Sequence of chain 1.J:
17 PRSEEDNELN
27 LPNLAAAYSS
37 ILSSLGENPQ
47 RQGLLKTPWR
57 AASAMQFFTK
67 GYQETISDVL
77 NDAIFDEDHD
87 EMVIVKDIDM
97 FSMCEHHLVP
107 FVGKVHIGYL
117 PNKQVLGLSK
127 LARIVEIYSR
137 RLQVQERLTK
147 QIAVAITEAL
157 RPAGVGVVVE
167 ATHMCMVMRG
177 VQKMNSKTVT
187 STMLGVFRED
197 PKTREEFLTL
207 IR

This small molecule binds to this protein.
Small molecule (SMILES): Nc1nc2c(ccn2[C@@H]2O[C@H](COP(=O)(O)OP(=O)(O)OP(=O)(O)O)[C@@H](O)[C@H]2O)c(=O)[nH]1

Sequence of chain 1.A:
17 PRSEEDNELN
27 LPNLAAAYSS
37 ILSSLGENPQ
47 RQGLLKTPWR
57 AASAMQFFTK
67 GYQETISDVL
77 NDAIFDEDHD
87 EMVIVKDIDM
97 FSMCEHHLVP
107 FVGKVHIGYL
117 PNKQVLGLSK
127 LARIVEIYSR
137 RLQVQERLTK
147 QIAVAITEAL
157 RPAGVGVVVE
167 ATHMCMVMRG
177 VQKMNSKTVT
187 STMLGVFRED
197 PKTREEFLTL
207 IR

Binding-site contacts:
Ligand atom O contacts residue HIS102 of chain 1.J at 3.6 Å.
Ligand atom O9 contacts residue ARG129 of chain 1.F at 2.9 Å (salt-bridge).
Ligand atom N contacts residue GLU142 of chain 1.J at 2.7 Å (salt-bridge).
Ligand atom O12 contacts residue SER125 of chain 1.F at 2.8 Å (h-bond).
Ligand atom O13 contacts residue HIS169 of chain 1.J at 3.4 Å.
Ligand atom P2 contacts residue SER125 of chain 1.F at 3.5 Å.
Ligand atom O11 contacts residue GLY123 of chain 1.F at 3.5 Å.
Ligand atom O2 contacts residue LYS126 of chain 1.F at 2.9 Å (salt-bridge).
Ligand atom C9 contacts residue SER125 of chain 1.F at 3.6 Å.
Ligand atom O13 contacts residue VAL140 of chain 1.J at 3.3 Å.
Ligand atom N3 contacts residue GLU142 of chain 1.J at 2.8 Å (salt-bridge).
Ligand atom O9 contacts residue SER125 of chain 1.F at 2.8 Å (h-bond).
Ligand atom N contacts residue LEU122 of chain 1.F at 3.3 Å (h-bond).
Ligand atom C8 contacts residue SER125 of chain 1.F at 3.2 Å.
Ligand atom N1 contacts residue GLY123 of chain 1.F at 3.5 Å.
Ligand atom O5 contacts residue ARG175 of chain 1.J at 3.4 Å (salt-bridge).
Ligand atom O4 contacts residue ARG56 of chain 1.A at 3.7 Å.
Ligand atom O3 contacts residue ARG56 of chain 1.A at 3.2 Å (salt-bridge).
Ligand atom O11 contacts residue LYS126 of chain 1.F at 3.4 Å.
Ligand atom C4 contacts residue ZN1 of chain 1.QB at 3.5 Å.
Ligand atom O13 contacts residue GLN141 of chain 1.J at 2.9 Å (h-bond).
Ligand atom O8 contacts residue ARG175 of chain 1.J at 3.0 Å (salt-bridge).
Ligand atom O7 contacts residue LYS126 of chain 1.F at 3.5 Å (salt-bridge).
Ligand atom O5 contacts residue HIS103 of chain 1.J at 2.5 Å (h-bond).
Ligand atom O8 contacts residue ARG129 of chain 1.F at 2.6 Å (salt-bridge).
Ligand atom N3 contacts residue LEU124 of chain 1.F at 3.4 Å.
Ligand atom C10 contacts residue LEU124 of chain 1.F at 3.4 Å (hydrophobic).
Ligand atom N2 contacts residue HIS102 of chain 1.J at 3.5 Å (h-bond).
Ligand atom O2 contacts residue ASN77 of chain 1.F at 2.8 Å (h-bond).
Ligand atom C contacts residue LEU124 of chain 1.F at 3.5 Å (hydrophobic).
Ligand atom O10 contacts residue SER125 of chain 1.F at 3.2 Å (h-bond).
Ligand atom O9 contacts residue LYS126 of chain 1.F at 2.8 Å (salt-bridge).
Ligand atom O13 contacts residue LEU124 of chain 1.F at 3.7 Å.
Ligand atom C contacts residue GLU142 of chain 1.J at 3.5 Å.
Ligand atom N1 contacts residue LEU124 of chain 1.F at 3.2 Å (h-bond).
Ligand atom C3 contacts residue HIS102 of chain 1.J at 3.6 Å.
Ligand atom C4 contacts residue HIS102 of chain 1.J at 3.3 Å.
Ligand atom O11 contacts residue SER125 of chain 1.F at 2.6 Å (h-bond).
Ligand atom O10 contacts residue ARG175 of chain 1.J at 3.0 Å (salt-bridge).
Ligand atom P2 contacts residue ARG129 of chain 1.F at 3.3 Å.

Sequence of chain 1.F:
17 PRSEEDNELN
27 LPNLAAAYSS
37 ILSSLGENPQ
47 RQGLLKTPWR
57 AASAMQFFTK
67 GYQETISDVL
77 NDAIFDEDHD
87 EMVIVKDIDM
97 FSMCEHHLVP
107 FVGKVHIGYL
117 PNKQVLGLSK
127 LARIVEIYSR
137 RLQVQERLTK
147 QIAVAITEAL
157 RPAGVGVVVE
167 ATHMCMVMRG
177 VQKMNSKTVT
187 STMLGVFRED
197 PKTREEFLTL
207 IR